Binding-site contacts:
Ligand atom C5 contacts residue VAL323 of chain 1.A at 4.4 Å (hydrophobic).
Ligand atom C11 contacts residue LYS325 of chain 1.A at 4.1 Å.
Ligand atom C6 contacts residue VAL323 of chain 1.A at 3.9 Å (hydrophobic).
Ligand atom C1 contacts residue VAL323 of chain 1.A at 4.0 Å (hydrophobic).
Ligand atom C3 contacts residue VAL323 of chain 1.A at 3.7 Å (hydrophobic).
Ligand atom C5 contacts residue LYS325 of chain 1.A at 3.3 Å.
Ligand atom N contacts residue SER324 of chain 1.A at 4.5 Å.
Ligand atom N1 contacts residue LYS325 of chain 1.A at 3.6 Å.
Ligand atom O contacts residue VAL323 of chain 1.A at 4.0 Å.
Ligand atom C6 contacts residue SER324 of chain 1.A at 4.4 Å.
Ligand atom N contacts residue LYS325 of chain 1.A at 4.0 Å.
Ligand atom C8 contacts residue LYS325 of chain 1.A at 4.2 Å.
Ligand atom C7 contacts residue LYS325 of chain 1.A at 4.3 Å.
Ligand atom C10 contacts residue LYS325 of chain 1.A at 3.8 Å.
Ligand atom C5 contacts residue SER324 of chain 1.A at 3.4 Å.
Ligand atom C4 contacts residue VAL323 of chain 1.A at 4.3 Å (hydrophobic).
Ligand atom C2 contacts residue VAL323 of chain 1.A at 4.5 Å (hydrophobic).
Ligand atom O1 contacts residue VAL323 of chain 1.A at 3.9 Å.

This small molecule binds to this protein.
Small molecule (SMILES): COC(=O)C1CCN(C(=O)NC(C)(C)C)CC1

Sequence of chain 1.A:
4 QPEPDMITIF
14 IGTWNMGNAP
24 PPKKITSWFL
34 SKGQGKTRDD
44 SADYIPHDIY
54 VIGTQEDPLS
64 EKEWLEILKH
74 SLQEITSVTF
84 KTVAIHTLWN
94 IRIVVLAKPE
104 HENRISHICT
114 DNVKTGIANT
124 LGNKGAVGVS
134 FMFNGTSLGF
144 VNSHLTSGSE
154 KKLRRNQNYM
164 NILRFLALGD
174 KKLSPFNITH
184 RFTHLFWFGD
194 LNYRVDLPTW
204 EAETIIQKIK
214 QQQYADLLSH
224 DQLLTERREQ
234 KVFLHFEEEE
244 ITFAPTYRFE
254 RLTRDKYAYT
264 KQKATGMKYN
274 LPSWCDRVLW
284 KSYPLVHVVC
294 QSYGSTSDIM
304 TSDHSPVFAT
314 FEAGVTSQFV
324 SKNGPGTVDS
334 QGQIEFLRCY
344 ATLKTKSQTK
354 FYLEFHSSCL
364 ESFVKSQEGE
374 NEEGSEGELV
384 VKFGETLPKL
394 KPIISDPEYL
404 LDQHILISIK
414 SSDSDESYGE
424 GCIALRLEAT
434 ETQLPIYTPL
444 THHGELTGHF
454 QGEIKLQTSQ